Sequence of chain 1.A:
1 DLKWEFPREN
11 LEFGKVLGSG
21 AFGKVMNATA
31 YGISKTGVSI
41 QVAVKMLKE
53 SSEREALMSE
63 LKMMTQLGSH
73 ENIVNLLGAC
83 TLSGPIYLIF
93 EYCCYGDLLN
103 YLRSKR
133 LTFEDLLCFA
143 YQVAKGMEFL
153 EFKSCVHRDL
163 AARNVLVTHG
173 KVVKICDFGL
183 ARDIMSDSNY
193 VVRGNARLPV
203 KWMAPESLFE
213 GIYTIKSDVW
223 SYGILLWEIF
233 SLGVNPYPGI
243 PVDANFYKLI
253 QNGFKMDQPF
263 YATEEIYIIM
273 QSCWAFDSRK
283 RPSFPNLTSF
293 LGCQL

Binding-site contacts:
Ligand atom C17 contacts residue LEU168 of chain 1.A at 3.2 Å (hydrophobic).
Ligand atom C58 contacts residue MET66 of chain 1.A at 3.4 Å (hydrophobic).
Ligand atom C61 contacts residue CYS178 of chain 1.A at 3.5 Å (hydrophobic).
Ligand atom C32 contacts residue GLY98 of chain 1.A at 3.6 Å.
Ligand atom N40 contacts residue CYS96 of chain 1.A at 3.6 Å.
Ligand atom O47 contacts residue CYS96 of chain 1.A at 3.5 Å (h-bond).
Ligand atom C44 contacts residue CYS96 of chain 1.A at 2.1 Å (hydrophobic).
Ligand atom C61 contacts residue ILE177 of chain 1.A at 3.7 Å (hydrophobic).
Ligand atom C41 contacts residue CYS96 of chain 1.A at 2.3 Å (hydrophobic).
Ligand atom N5 contacts residue GLU62 of chain 1.A at 3.2 Å (salt-bridge).
Ligand atom C61 contacts residue HIS159 of chain 1.A at 3.5 Å.
Ligand atom O4 contacts residue ASP179 of chain 1.A at 3.1 Å (salt-bridge).
Ligand atom N55 contacts residue MET66 of chain 1.A at 3.2 Å.
Ligand atom C69 contacts residue MET65 of chain 1.A at 3.6 Å (hydrophobic).
Ligand atom C25 contacts residue CYS95 of chain 1.A at 3.0 Å (hydrophobic).
Ligand atom C54 contacts residue GLU62 of chain 1.A at 3.2 Å.
Ligand atom N1 contacts residue GLU62 of chain 1.A at 2.2 Å (salt-bridge).
Ligand atom C65 contacts residue ILE75 of chain 1.A at 3.5 Å (hydrophobic).
Ligand atom C44 contacts residue TYR97 of chain 1.A at 3.1 Å (hydrophobic).
Ligand atom C54 contacts residue ASP179 of chain 1.A at 3.6 Å.
Ligand atom C58 contacts residue ASP179 of chain 1.A at 3.4 Å.
Ligand atom N22 contacts residue ALA43 of chain 1.A at 3.6 Å.
Ligand atom N22 contacts residue LEU168 of chain 1.A at 3.0 Å.
Ligand atom N55 contacts residue GLU62 of chain 1.A at 3.5 Å.
Ligand atom C54 contacts residue MET66 of chain 1.A at 3.2 Å (hydrophobic).
Ligand atom N5 contacts residue ASP179 of chain 1.A at 2.9 Å (salt-bridge).
Ligand atom C34 contacts residue LEU17 of chain 1.A at 3.4 Å (hydrophobic).
Ligand atom C18 contacts residue LEU168 of chain 1.A at 3.5 Å (hydrophobic).
Ligand atom C57 contacts residue MET66 of chain 1.A at 3.5 Å (hydrophobic).
Ligand atom N1 contacts residue ASP179 of chain 1.A at 3.2 Å (salt-bridge).
Ligand atom C21 contacts residue LEU168 of chain 1.A at 3.3 Å (hydrophobic).
Ligand atom C3 contacts residue ASP179 of chain 1.A at 3.0 Å.
Ligand atom O56 contacts residue MET66 of chain 1.A at 3.4 Å.
Ligand atom C3 contacts residue GLU62 of chain 1.A at 3.1 Å.
Ligand atom C30 contacts residue CYS95 of chain 1.A at 2.7 Å (hydrophobic).
Ligand atom S23 contacts residue CYS95 of chain 1.A at 2.9 Å (h-bond).
Ligand atom O4 contacts residue CYS178 of chain 1.A at 3.5 Å.
Ligand atom O4 contacts residue VAL76 of chain 1.A at 3.7 Å.
Ligand atom N20 contacts residue LEU168 of chain 1.A at 3.6 Å.
Ligand atom C7 contacts residue ASP179 of chain 1.A at 3.7 Å.

This protein binds this small molecule.
Small molecule (SMILES): CC(C)(C)c1cc(NC(=O)Nc2ccc(-c3cn4c(n3)sc3cc(OCCN5CCOCC5)ccc34)cc2)no1